The protein below binds the small molecule below.
Small molecule (SMILES): [H]/N=C(\N)c1ccc(NCc2ncc(-c3ccccc3)[nH]2)cc1OCc1cccnc1

Sequence of chain 1.A:
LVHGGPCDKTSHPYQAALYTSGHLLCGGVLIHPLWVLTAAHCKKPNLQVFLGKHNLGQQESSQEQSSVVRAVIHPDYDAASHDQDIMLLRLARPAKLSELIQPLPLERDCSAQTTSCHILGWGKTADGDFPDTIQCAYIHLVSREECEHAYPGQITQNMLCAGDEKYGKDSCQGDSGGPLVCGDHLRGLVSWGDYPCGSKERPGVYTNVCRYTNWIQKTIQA

Binding-site contacts:
Ligand atom C24 contacts residue ASP194 of chain 1.A at 3.4 Å.
Ligand atom N03 contacts residue ASP170 of chain 1.A at 3.0 Å (salt-bridge).
Ligand atom C02 contacts residue GLY193 of chain 1.A at 3.6 Å.
Ligand atom O23 contacts residue ASP194 of chain 1.A at 3.1 Å (salt-bridge).
Ligand atom C13 contacts residue SER191 of chain 1.A at 3.5 Å.
Ligand atom C06 contacts residue CYS172 of chain 1.A at 3.6 Å (hydrophobic).
Ligand atom N01 contacts residue ASP170 of chain 1.A at 3.1 Å (salt-bridge).
Ligand atom C10 contacts residue HIS41 of chain 1.A at 3.4 Å.
Ligand atom N08 contacts residue SER191 of chain 1.A at 3.7 Å.
Ligand atom N29 contacts residue TYR195 of chain 1.A at 3.6 Å.
Ligand atom C30 contacts residue CYS197 of chain 1.A at 3.4 Å (hydrophobic).
Ligand atom C05 contacts residue SER171 of chain 1.A at 3.7 Å.
Ligand atom O23 contacts residue GLY193 of chain 1.A at 3.4 Å (h-bond).
Ligand atom N11 contacts residue HIS41 of chain 1.A at 3.6 Å.
Ligand atom N03 contacts residue SER171 of chain 1.A at 3.1 Å (h-bond).
Ligand atom C28 contacts residue TYR195 of chain 1.A at 3.7 Å (hydrophobic).
Ligand atom C22 contacts residue TRP192 of chain 1.A at 3.7 Å (hydrophobic).
Ligand atom N01 contacts residue SER171 of chain 1.A at 3.4 Å (h-bond).
Ligand atom C13 contacts residue HIS82 of chain 1.A at 3.6 Å.
Ligand atom C12 contacts residue HIS41 of chain 1.A at 3.6 Å.
Ligand atom N29 contacts residue CYS197 of chain 1.A at 3.4 Å (h-bond).
Ligand atom C20 contacts residue HIS41 of chain 1.A at 3.6 Å.
Ligand atom C13 contacts residue HIS41 of chain 1.A at 3.5 Å.
Ligand atom C28 contacts residue GLN173 of chain 1.A at 3.7 Å.
Ligand atom N01 contacts residue ASP194 of chain 1.A at 3.0 Å (salt-bridge).
Ligand atom C09 contacts residue SER176 of chain 1.A at 3.5 Å.
Ligand atom C20 contacts residue HIS82 of chain 1.A at 3.6 Å.
Ligand atom N01 contacts residue GLY193 of chain 1.A at 3.7 Å.
Ligand atom C06 contacts residue VAL190 of chain 1.A at 3.6 Å (hydrophobic).
Ligand atom C02 contacts residue TRP192 of chain 1.A at 3.7 Å (hydrophobic).
Ligand atom C27 contacts residue GLN173 of chain 1.A at 3.7 Å.
Ligand atom N14 contacts residue SER191 of chain 1.A at 2.8 Å (h-bond).
Ligand atom N03 contacts residue TRP192 of chain 1.A at 3.4 Å (h-bond).
Ligand atom C04 contacts residue TRP192 of chain 1.A at 3.5 Å (hydrophobic).
Ligand atom N08 contacts residue SER176 of chain 1.A at 2.8 Å (h-bond).
Ligand atom C24 contacts residue GLY193 of chain 1.A at 3.4 Å.
Ligand atom C02 contacts residue SER171 of chain 1.A at 3.1 Å.
Ligand atom C04 contacts residue GLY193 of chain 1.A at 3.6 Å.
Ligand atom C22 contacts residue GLY193 of chain 1.A at 3.5 Å.
Ligand atom N14 contacts residue HIS41 of chain 1.A at 3.3 Å (h-bond).